This small molecule binds to this protein.
Small molecule (SMILES): CC[C@H](C)[C@H](NC(=O)[C@@H](N)CCCNC(N)=[NH2+])C(=O)N[C@@H](CO)C(=O)N[C@@H](CC(N)=O)C(=O)N[C@@H](COP(=O)(O)O)C(=O)N[C@@H](C)C(=O)N1CCC[C@H]1C(=O)O

Sequence of chain 1.C:
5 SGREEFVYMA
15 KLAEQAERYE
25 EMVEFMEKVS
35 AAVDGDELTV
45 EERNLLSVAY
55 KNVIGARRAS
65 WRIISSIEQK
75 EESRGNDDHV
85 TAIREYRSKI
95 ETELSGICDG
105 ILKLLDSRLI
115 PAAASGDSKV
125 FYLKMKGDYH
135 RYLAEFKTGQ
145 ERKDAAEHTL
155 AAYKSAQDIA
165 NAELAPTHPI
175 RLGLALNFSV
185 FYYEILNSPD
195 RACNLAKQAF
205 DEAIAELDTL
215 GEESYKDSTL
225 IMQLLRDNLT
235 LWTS

Binding-site contacts:
Ligand atom CD contacts residue GLU188 of chain 1.C at 3.2 Å.
Ligand atom O contacts residue LYS55 of chain 1.C at 3.2 Å (salt-bridge).
Ligand atom NE contacts residue ARG66 of chain 1.C at 3.4 Å (salt-bridge).
Ligand atom O3P contacts residue ARG135 of chain 1.C at 2.9 Å (salt-bridge).
Ligand atom O contacts residue ASN232 of chain 1.C at 2.8 Å (h-bond).
Ligand atom ND2 contacts residue ASP231 of chain 1.C at 3.5 Å.
Ligand atom CB contacts residue ASN181 of chain 1.C at 3.6 Å.
Ligand atom O contacts residue LEU180 of chain 1.C at 3.5 Å.
Ligand atom OXT contacts residue LYS55 of chain 1.C at 3.3 Å (salt-bridge).
Ligand atom O2P contacts residue ARG135 of chain 1.C at 2.8 Å (salt-bridge).
Ligand atom N contacts residue ASN232 of chain 1.C at 2.9 Å (h-bond).
Ligand atom CB contacts residue GLU188 of chain 1.C at 3.2 Å.
Ligand atom CB contacts residue ASN232 of chain 1.C at 3.6 Å.
Ligand atom NH1 contacts residue VAL184 of chain 1.C at 3.5 Å.
Ligand atom O contacts residue VAL184 of chain 1.C at 3.2 Å.
Ligand atom N contacts residue LEU180 of chain 1.C at 3.4 Å.
Ligand atom O2P contacts residue ARG62 of chain 1.C at 2.9 Å (salt-bridge).
Ligand atom ND2 contacts residue ASN232 of chain 1.C at 3.1 Å (h-bond).
Ligand atom P contacts residue TYR136 of chain 1.C at 3.7 Å.
Ligand atom O1P contacts residue TYR136 of chain 1.C at 3.7 Å.
Ligand atom CD contacts residue ARG66 of chain 1.C at 3.3 Å.
Ligand atom O3P contacts residue TYR136 of chain 1.C at 2.5 Å (h-bond).
Ligand atom N contacts residue ARG66 of chain 1.C at 3.1 Å.
Ligand atom CA contacts residue ASN181 of chain 1.C at 3.4 Å.
Ligand atom C contacts residue LEU180 of chain 1.C at 3.5 Å (hydrophobic).
Ligand atom O contacts residue LEU235 of chain 1.C at 3.5 Å.
Ligand atom N contacts residue ASN181 of chain 1.C at 2.8 Å (h-bond).
Ligand atom CA contacts residue ASN232 of chain 1.C at 3.7 Å.
Ligand atom O1P contacts residue ARG62 of chain 1.C at 2.7 Å (salt-bridge).
Ligand atom OG contacts residue TRP236 of chain 1.C at 2.9 Å (h-bond).
Ligand atom P contacts residue ARG62 of chain 1.C at 3.7 Å.
Ligand atom CA contacts residue ASN232 of chain 1.C at 3.7 Å.
Ligand atom CA contacts residue LEU180 of chain 1.C at 3.6 Å (hydrophobic).
Ligand atom OG contacts residue TYR187 of chain 1.C at 3.7 Å.
Ligand atom CG contacts residue GLU188 of chain 1.C at 3.2 Å.
Ligand atom CB contacts residue ASN181 of chain 1.C at 3.2 Å.
Ligand atom CB contacts residue GLU188 of chain 1.C at 3.1 Å.
Ligand atom NH1 contacts residue GLU188 of chain 1.C at 3.0 Å (salt-bridge).
Ligand atom C contacts residue ASN181 of chain 1.C at 3.6 Å.
Ligand atom OG contacts residue GLU188 of chain 1.C at 3.5 Å (salt-bridge).